Sequence of chain 4.B:
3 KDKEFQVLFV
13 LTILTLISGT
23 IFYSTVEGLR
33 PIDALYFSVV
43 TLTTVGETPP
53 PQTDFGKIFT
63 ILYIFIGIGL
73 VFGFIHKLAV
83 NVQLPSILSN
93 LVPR

Sequence of chain 3.B:
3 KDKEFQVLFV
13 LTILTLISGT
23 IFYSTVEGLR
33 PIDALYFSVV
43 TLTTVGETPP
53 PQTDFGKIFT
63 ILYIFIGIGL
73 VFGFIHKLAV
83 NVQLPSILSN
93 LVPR

The protein below binds the small molecule below.
Small molecule (SMILES): NCC(=O)O

Binding-site contacts:
Ligand atom OXT contacts residue PRO52 of chain 3.B at 3.7 Å.
Ligand atom N contacts residue TYR38 of chain 4.B at 3.6 Å.
Ligand atom N contacts residue THR50 of chain 4.B at 3.9 Å.
Ligand atom CA contacts residue PHE39 of chain 4.B at 4.2 Å (hydrophobic).
Ligand atom CA contacts residue LEU31 of chain 4.B at 4.1 Å (hydrophobic).
Ligand atom OXT contacts residue TYR38 of chain 4.B at 4.4 Å.
Ligand atom OXT contacts residue LYS59 of chain 3.B at 4.0 Å.
Ligand atom CA contacts residue THR50 of chain 4.B at 4.1 Å.
Ligand atom OXT contacts residue THR50 of chain 4.B at 4.5 Å.
Ligand atom C contacts residue ASP35 of chain 4.B at 4.3 Å.
Ligand atom N contacts residue PHE39 of chain 4.B at 3.4 Å (h-bond).
Ligand atom N contacts residue ASP35 of chain 4.B at 2.6 Å (salt-bridge).
Ligand atom CA contacts residue ASP35 of chain 4.B at 3.5 Å.